Binding-site contacts:
Ligand atom CG1 contacts residue SER372 of chain 1.A at 3.7 Å.
Ligand atom CA contacts residue THR377 of chain 1.A at 3.9 Å.
Ligand atom C contacts residue PHE379 of chain 1.A at 3.9 Å (hydrophobic).
Ligand atom CG1 contacts residue ASP374 of chain 1.A at 3.8 Å.
Ligand atom CG1 contacts residue CYS378 of chain 1.A at 3.9 Å (hydrophobic).
Ligand atom CE2 contacts residue ASP238 of chain 1.A at 3.8 Å.
Ligand atom CA contacts residue PHE379 of chain 1.A at 3.4 Å (hydrophobic).
Ligand atom CZ3 contacts residue PHE379 of chain 1.A at 3.9 Å (hydrophobic).
Ligand atom CA contacts residue PHE379 of chain 1.A at 3.9 Å (hydrophobic).
Ligand atom CD1 contacts residue ILE369 of chain 1.A at 3.7 Å (hydrophobic).
Ligand atom CE3 contacts residue PHE379 of chain 1.A at 3.6 Å (hydrophobic).
Ligand atom C contacts residue THR377 of chain 1.A at 3.8 Å.
Ligand atom C contacts residue PHE379 of chain 1.A at 3.6 Å (hydrophobic).
Ligand atom CD2 contacts residue ASP238 of chain 1.A at 3.6 Å.
Ligand atom O contacts residue ARG2 of chain 1.B at 3.6 Å.
Ligand atom CB contacts residue PHE379 of chain 1.A at 3.7 Å (hydrophobic).
Ligand atom N contacts residue PHE379 of chain 1.A at 3.9 Å.
Ligand atom CH2 contacts residue ALA239 of chain 1.A at 3.7 Å (hydrophobic).
Ligand atom CG2 contacts residue VAL380 of chain 1.A at 3.8 Å (hydrophobic).
Ligand atom CE1 contacts residue ILE369 of chain 1.A at 3.7 Å (hydrophobic).
Ligand atom CZ contacts residue ILE369 of chain 1.A at 3.7 Å (hydrophobic).
Ligand atom CG1 contacts residue PHE379 of chain 1.A at 3.7 Å (hydrophobic).
Ligand atom CZ3 contacts residue ALA239 of chain 1.A at 3.7 Å (hydrophobic).
Ligand atom CD2 contacts residue PHE379 of chain 1.A at 3.8 Å (hydrophobic).
Ligand atom CE3 contacts residue ASP238 of chain 1.A at 3.9 Å.
Ligand atom CA contacts residue CYS378 of chain 1.A at 3.9 Å (hydrophobic).
Ligand atom O contacts residue CYS378 of chain 1.A at 3.2 Å.
Ligand atom OH contacts residue PRO4 of chain 1.B at 3.4 Å.
Ligand atom N contacts residue PHE379 of chain 1.A at 2.8 Å (h-bond).
Ligand atom O contacts residue PHE379 of chain 1.A at 2.8 Å (h-bond).
Ligand atom O contacts residue THR377 of chain 1.A at 2.7 Å (h-bond).
Ligand atom CG contacts residue ASP238 of chain 1.A at 3.8 Å.
Ligand atom OH contacts residue ILE369 of chain 1.A at 3.5 Å.
Ligand atom CD2 contacts residue ARG2 of chain 1.B at 3.8 Å.
Ligand atom CB contacts residue ASP238 of chain 1.A at 3.8 Å.
Ligand atom O contacts residue VAL380 of chain 1.A at 3.7 Å.
Ligand atom CG2 contacts residue ASP374 of chain 1.A at 3.4 Å.
Ligand atom O contacts residue PHE379 of chain 1.A at 4.0 Å.
Ligand atom O contacts residue CYS378 of chain 1.A at 3.9 Å.
Ligand atom CA contacts residue PHE379 of chain 1.A at 3.8 Å (hydrophobic).

Sequence of chain 1.B:
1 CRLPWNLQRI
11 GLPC

A small-molecule ligand and the protein it binds are described below.
Small molecule (SMILES): CC(=O)N[C@H](C(=O)N[C@H](C(=O)N[C@@H](Cc1ccccc1)C(=O)N[C@H](C(=O)N[C@@H](CO)C(=O)N[C@@H](CC1=c2ccccc2=NC1)C(=O)N[C@@H](CCC(=O)O)C(=O)N[C@@H](CCC(=O)O)C(=O)N[C@@H](Cc1ccc(O)cc1)C(=O)N[C@@H](CC(C)C)C(=O)N[C@@H](CC(=O)O)C(=O)N[C@@H](CC1=CN=C2CC=CC=C12)C(=O)N[C@H](C(N)=O)C(C)C)[C@@H](C)O)C(C)C)[C@@H](C)O

Sequence of chain 1.A:
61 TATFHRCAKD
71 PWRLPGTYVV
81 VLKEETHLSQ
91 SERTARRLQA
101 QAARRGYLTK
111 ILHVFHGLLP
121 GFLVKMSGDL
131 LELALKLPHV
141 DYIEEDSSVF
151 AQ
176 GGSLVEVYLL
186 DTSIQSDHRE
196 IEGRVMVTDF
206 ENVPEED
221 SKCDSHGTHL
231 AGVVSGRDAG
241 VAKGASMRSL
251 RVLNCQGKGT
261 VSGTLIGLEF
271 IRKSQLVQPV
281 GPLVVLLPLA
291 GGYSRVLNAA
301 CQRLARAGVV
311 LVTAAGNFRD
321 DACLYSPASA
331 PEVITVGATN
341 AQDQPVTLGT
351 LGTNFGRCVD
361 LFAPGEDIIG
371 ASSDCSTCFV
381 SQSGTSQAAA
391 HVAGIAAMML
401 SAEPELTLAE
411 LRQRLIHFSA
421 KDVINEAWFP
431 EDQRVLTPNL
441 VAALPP